A protein and the small-molecule ligand that binds it are described below.
Small molecule (SMILES): CC(=O)N[C@H]1[C@H](O[C@H]2[C@H](O)[C@@H](NC(C)=O)CO[C@@H]2CO)O[C@H](CO)[C@@H](O)[C@@H]1O

Binding-site contacts:
Ligand atom C7 contacts residue GLY552 of chain 1.A at 4.5 Å.
Ligand atom C2 contacts residue ASN551 of chain 1.A at 2.3 Å.
Ligand atom O5 contacts residue GLY528 of chain 1.A at 4.3 Å.
Ligand atom C4 contacts residue ASN551 of chain 1.A at 4.2 Å.
Ligand atom C8 contacts residue GLY552 of chain 1.A at 4.0 Å.
Ligand atom C7 contacts residue ASN551 of chain 1.A at 3.8 Å.
Ligand atom C8 contacts residue ASN529 of chain 1.A at 3.4 Å.
Ligand atom N2 contacts residue ASN551 of chain 1.A at 3.2 Å (h-bond).
Ligand atom C5 contacts residue ASN551 of chain 1.A at 3.7 Å.
Ligand atom O7 contacts residue ASN551 of chain 1.A at 4.1 Å.
Ligand atom C3 contacts residue ASN551 of chain 1.A at 3.4 Å.
Ligand atom C1 contacts residue GLY528 of chain 1.A at 4.3 Å.
Ligand atom O5 contacts residue ASN551 of chain 1.A at 2.4 Å (h-bond).
Ligand atom C8 contacts residue ASN551 of chain 1.A at 4.1 Å.
Ligand atom C7 contacts residue ASN529 of chain 1.A at 4.2 Å.
Ligand atom O3 contacts residue ASN551 of chain 1.A at 3.5 Å (h-bond).
Ligand atom N2 contacts residue ASN529 of chain 1.A at 4.3 Å.
Ligand atom C1 contacts residue ASN551 of chain 1.A at 1.4 Å.

Sequence of chain 1.A:
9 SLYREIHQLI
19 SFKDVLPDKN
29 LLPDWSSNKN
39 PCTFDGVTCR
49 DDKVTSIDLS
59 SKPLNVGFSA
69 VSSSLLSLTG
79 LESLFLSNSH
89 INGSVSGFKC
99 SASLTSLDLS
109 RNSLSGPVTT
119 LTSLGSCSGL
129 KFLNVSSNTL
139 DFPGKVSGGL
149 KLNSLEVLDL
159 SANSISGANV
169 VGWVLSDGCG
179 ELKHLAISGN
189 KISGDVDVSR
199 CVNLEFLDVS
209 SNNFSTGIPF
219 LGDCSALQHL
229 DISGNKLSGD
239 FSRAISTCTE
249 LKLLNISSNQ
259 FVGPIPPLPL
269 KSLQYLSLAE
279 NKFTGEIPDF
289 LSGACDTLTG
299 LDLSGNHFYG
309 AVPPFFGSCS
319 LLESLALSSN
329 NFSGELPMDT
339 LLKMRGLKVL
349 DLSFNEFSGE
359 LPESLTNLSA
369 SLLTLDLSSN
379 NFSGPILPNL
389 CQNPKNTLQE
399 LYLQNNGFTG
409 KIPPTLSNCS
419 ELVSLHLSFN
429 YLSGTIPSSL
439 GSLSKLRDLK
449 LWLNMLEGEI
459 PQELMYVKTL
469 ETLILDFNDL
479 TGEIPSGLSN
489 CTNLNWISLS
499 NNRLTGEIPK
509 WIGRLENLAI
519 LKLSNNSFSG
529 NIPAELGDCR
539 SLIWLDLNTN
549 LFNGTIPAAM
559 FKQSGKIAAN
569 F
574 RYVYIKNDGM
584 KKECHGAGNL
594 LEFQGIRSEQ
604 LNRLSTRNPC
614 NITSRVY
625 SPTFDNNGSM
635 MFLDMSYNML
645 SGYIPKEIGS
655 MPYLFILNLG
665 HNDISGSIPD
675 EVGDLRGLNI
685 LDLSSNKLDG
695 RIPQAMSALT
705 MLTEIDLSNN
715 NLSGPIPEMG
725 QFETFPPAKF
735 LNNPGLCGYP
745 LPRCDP